Sequence of chain 2.A:
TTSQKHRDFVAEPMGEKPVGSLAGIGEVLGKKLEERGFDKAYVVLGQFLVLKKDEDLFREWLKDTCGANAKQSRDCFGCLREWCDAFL

Binding-site contacts:
Ligand atom C5' contacts residue LYS72 of chain 2.A at 3.5 Å.
Ligand atom C6 contacts residue DC4 of chain 2.C at 3.3 Å.
Ligand atom N2 contacts residue DC1 of chain 2.C at 2.8 Å (h-bond).
Ligand atom C6 contacts residue DC7 of chain 2.C at 3.4 Å.
Ligand atom N2 contacts residue DC7 of chain 2.C at 2.7 Å (h-bond).
Ligand atom N2 contacts residue DT3 of chain 2.C at 3.4 Å (h-bond).
Ligand atom N2 contacts residue DA6 of chain 2.C at 3.6 Å.
Ligand atom C2 contacts residue DT3 of chain 2.C at 3.5 Å.
Ligand atom C2 contacts residue DA6 of chain 2.C at 3.6 Å.
Ligand atom O6 contacts residue DC2 of chain 2.C at 2.8 Å (h-bond).
Ligand atom N2 contacts residue DC4 of chain 2.C at 3.0 Å (h-bond).
Ligand atom OP1 contacts residue ALA71 of chain 2.A at 2.9 Å (h-bond).
Ligand atom N1 contacts residue DA6 of chain 2.C at 3.6 Å (h-bond).
Ligand atom N1 contacts residue DC5 of chain 2.C at 3.1 Å (h-bond).
Ligand atom N1 contacts residue DC1 of chain 2.C at 2.8 Å (h-bond).
Ligand atom N1 contacts residue DT3 of chain 2.C at 2.7 Å (h-bond).
Ligand atom C2 contacts residue DC7 of chain 2.C at 3.6 Å.
Ligand atom O6 contacts residue DC7 of chain 2.C at 2.5 Å (h-bond).
Ligand atom O4 contacts residue DA6 of chain 2.C at 3.0 Å (h-bond).
Ligand atom O3' contacts residue ASN70 of chain 2.A at 3.4 Å.
Ligand atom C6 contacts residue DT3 of chain 2.C at 3.4 Å.
Ligand atom O6 contacts residue DC4 of chain 2.C at 2.6 Å (h-bond).
Ligand atom O6 contacts residue DC5 of chain 2.C at 3.0 Å (h-bond).
Ligand atom N2 contacts residue DC5 of chain 2.C at 3.0 Å (h-bond).
Ligand atom N6 contacts residue DT3 of chain 2.C at 2.7 Å (h-bond).
Ligand atom C2 contacts residue DC4 of chain 2.C at 3.5 Å.
Ligand atom OP2 contacts residue ALA71 of chain 2.A at 3.5 Å.
Ligand atom C4 contacts residue DA6 of chain 2.C at 3.6 Å.
Ligand atom N1 contacts residue DC2 of chain 2.C at 2.9 Å (h-bond).
Ligand atom OP1 contacts residue ARG75 of chain 2.A at 3.4 Å (salt-bridge).
Ligand atom OP1 contacts residue ASN70 of chain 2.A at 3.4 Å.
Ligand atom N1 contacts residue DC4 of chain 2.C at 2.9 Å (h-bond).
Ligand atom N2 contacts residue DC2 of chain 2.C at 2.8 Å (h-bond).
Ligand atom O2 contacts residue DA6 of chain 2.C at 3.6 Å.
Ligand atom N6 contacts residue DC2 of chain 2.C at 3.6 Å (h-bond).
Ligand atom O6 contacts residue DC1 of chain 2.C at 2.8 Å (h-bond).
Ligand atom O6 contacts residue DT3 of chain 2.C at 3.5 Å (h-bond).
Ligand atom O6 contacts residue DA6 of chain 2.C at 3.4 Å (h-bond).
Ligand atom N1 contacts residue DC7 of chain 2.C at 2.7 Å (h-bond).
Ligand atom N3 contacts residue DA6 of chain 2.C at 2.8 Å (h-bond).

A protein and the small-molecule ligand that binds it are described below.
Small molecule (SMILES): Cc1cn([C@H]2C[C@H](O[P](=O)(O)OC[C@H]3O[C@@H](n4cnc5c(=O)nc(N)[nH]c54)C[C@@H]3O[P](=O)(O)OC[C@H]3O[C@@H](n4cnc5c(=O)nc(N)[nH]c54)C[C@@H]3O[P](=O)(O)OC[C@H]3O[C@@H](n4cnc5c(N)ncnc54)C[C@@H]3O[P](=O)(O)OC[C@H]3O[C@@H](n4cnc5c(=O)nc(N)[nH]c54)C[C@@H]3O[P](=O)(O)OC[C@H]3O[C@@H](n4cnc5c(=O)nc(N)[nH]c54)C[C@@H]3O)[C@@H](CO[P](=O)(O)O[C@H]3C[C@H](n4cnc5c(=O)nc(N)[nH]c54)O[C@@H]3CO)O2)c(=O)[nH]c1=O